Sequence of chain 1.B:
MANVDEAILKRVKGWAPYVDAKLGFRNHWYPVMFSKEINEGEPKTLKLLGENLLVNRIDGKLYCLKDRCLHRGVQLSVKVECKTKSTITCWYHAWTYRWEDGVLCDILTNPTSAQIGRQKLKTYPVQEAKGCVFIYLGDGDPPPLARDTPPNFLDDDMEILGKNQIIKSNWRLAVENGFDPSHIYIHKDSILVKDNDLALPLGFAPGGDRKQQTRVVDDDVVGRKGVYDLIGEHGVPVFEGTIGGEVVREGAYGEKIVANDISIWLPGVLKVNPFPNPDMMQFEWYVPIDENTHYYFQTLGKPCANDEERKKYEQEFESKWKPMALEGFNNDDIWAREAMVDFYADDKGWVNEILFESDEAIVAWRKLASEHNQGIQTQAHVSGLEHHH

Binding-site contacts:
Ligand atom C8A contacts residue ILE262 of chain 1.B at 3.6 Å (hydrophobic).
Ligand atom N9 contacts residue GLY178 of chain 1.B at 2.8 Å (h-bond).
Ligand atom C3 contacts residue PHE329 of chain 1.B at 3.9 Å (hydrophobic).
Ligand atom C7 contacts residue ILE184 of chain 1.B at 3.3 Å (hydrophobic).
Ligand atom C9A contacts residue LEU270 of chain 1.B at 3.9 Å (hydrophobic).
Ligand atom C4 contacts residue PHE275 of chain 1.B at 3.7 Å (hydrophobic).
Ligand atom C4 contacts residue PHE329 of chain 1.B at 3.6 Å (hydrophobic).
Ligand atom C8A contacts residue GLY178 of chain 1.B at 3.7 Å.
Ligand atom C9A contacts residue VAL272 of chain 1.B at 3.8 Å (hydrophobic).
Ligand atom C2 contacts residue VAL272 of chain 1.B at 4.0 Å (hydrophobic).
Ligand atom C2 contacts residue ASN330 of chain 1.B at 3.5 Å.
Ligand atom C3 contacts residue ASN330 of chain 1.B at 3.8 Å.
Ligand atom C4 contacts residue VAL272 of chain 1.B at 3.9 Å (hydrophobic).
Ligand atom C8 contacts residue HIS183 of chain 1.B at 3.8 Å.
Ligand atom C2 contacts residue GLN282 of chain 1.B at 3.4 Å.
Ligand atom C6 contacts residue ILE184 of chain 1.B at 3.4 Å (hydrophobic).
Ligand atom C1 contacts residue LEU270 of chain 1.B at 3.5 Å (hydrophobic).
Ligand atom C3 contacts residue GLN282 of chain 1.B at 3.5 Å.
Ligand atom C8 contacts residue ASP180 of chain 1.B at 3.5 Å.
Ligand atom N9 contacts residue HIS183 of chain 1.B at 3.4 Å.
Ligand atom C8 contacts residue ILE184 of chain 1.B at 3.6 Å (hydrophobic).
Ligand atom C3 contacts residue VAL272 of chain 1.B at 4.0 Å (hydrophobic).
Ligand atom C9A contacts residue GLY178 of chain 1.B at 3.8 Å.
Ligand atom C1 contacts residue GLU284 of chain 1.B at 3.7 Å.
Ligand atom C8 contacts residue ILE262 of chain 1.B at 3.1 Å (hydrophobic).
Ligand atom C2 contacts residue GLU284 of chain 1.B at 3.7 Å.
Ligand atom C5 contacts residue ILE262 of chain 1.B at 4.0 Å (hydrophobic).
Ligand atom C4A contacts residue VAL272 of chain 1.B at 3.8 Å (hydrophobic).
Ligand atom C8A contacts residue HIS183 of chain 1.B at 3.6 Å.
Ligand atom C6 contacts residue ALA259 of chain 1.B at 3.8 Å (hydrophobic).
Ligand atom C4B contacts residue ILE262 of chain 1.B at 4.0 Å (hydrophobic).
Ligand atom C5 contacts residue ILE184 of chain 1.B at 3.8 Å (hydrophobic).
Ligand atom C8 contacts residue GLY178 of chain 1.B at 3.9 Å.
Ligand atom N9 contacts residue LEU270 of chain 1.B at 4.0 Å.
Ligand atom C8A contacts residue ILE184 of chain 1.B at 4.0 Å (hydrophobic).
Ligand atom C7 contacts residue ILE262 of chain 1.B at 3.1 Å (hydrophobic).
Ligand atom C5 contacts residue ALA259 of chain 1.B at 3.9 Å (hydrophobic).
Ligand atom C1 contacts residue VAL272 of chain 1.B at 3.9 Å (hydrophobic).
Ligand atom C6 contacts residue ILE262 of chain 1.B at 3.5 Å (hydrophobic).
Ligand atom C3 contacts residue PHE275 of chain 1.B at 3.8 Å (hydrophobic).

A small-molecule ligand and the protein it binds are described below.
Small molecule (SMILES): c1ccc2c(c1)[nH]c1ccccc12